Sequence of chain 3.F:
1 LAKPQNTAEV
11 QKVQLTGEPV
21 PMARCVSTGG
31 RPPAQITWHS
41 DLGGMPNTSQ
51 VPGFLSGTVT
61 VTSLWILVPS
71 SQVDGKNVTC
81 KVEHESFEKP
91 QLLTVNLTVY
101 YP

This protein binds this small molecule.
Small molecule (SMILES): CC(=O)N[C@H]1[C@H](O[C@H]2[C@H](O)[C@@H](NC(C)=O)CO[C@@H]2CO)O[C@H](CO)[C@@H](O[C@@H]2O[C@H](CO)[C@@H](O)[C@H](O)[C@@H]2O)[C@@H]1O

Binding-site contacts:
Ligand atom O7 contacts residue ASN77 of chain 3.F at 3.4 Å (h-bond).
Ligand atom C7 contacts residue NAG1 of chain 3.K at 4.3 Å.
Ligand atom N2 contacts residue ASN96 of chain 3.F at 3.1 Å (h-bond).
Ligand atom C1 contacts residue GLY75 of chain 3.F at 3.9 Å.
Ligand atom C3 contacts residue ASN96 of chain 3.F at 3.8 Å.
Ligand atom C2 contacts residue GLY75 of chain 3.F at 3.8 Å.
Ligand atom O5 contacts residue ASN96 of chain 3.F at 2.2 Å (h-bond).
Ligand atom C7 contacts residue ASN77 of chain 3.F at 3.8 Å.
Ligand atom C7 contacts residue ASN96 of chain 3.F at 3.5 Å.
Ligand atom C1 contacts residue ASN96 of chain 3.F at 1.4 Å.
Ligand atom C5 contacts residue ASN96 of chain 3.F at 3.5 Å.
Ligand atom C8 contacts residue GLY75 of chain 3.F at 2.5 Å.
Ligand atom C2 contacts residue ASN96 of chain 3.F at 2.6 Å.
Ligand atom C3 contacts residue GLY75 of chain 3.F at 4.4 Å.
Ligand atom C8 contacts residue ASN77 of chain 3.F at 3.7 Å.
Ligand atom C8 contacts residue LYS76 of chain 3.F at 4.0 Å.
Ligand atom C7 contacts residue GLY75 of chain 3.F at 2.9 Å.
Ligand atom O7 contacts residue NAG1 of chain 3.K at 3.4 Å.
Ligand atom C4 contacts residue ASN96 of chain 3.F at 4.2 Å.
Ligand atom O7 contacts residue ASN96 of chain 3.F at 3.4 Å (h-bond).
Ligand atom C8 contacts residue NAG1 of chain 3.K at 4.3 Å.
Ligand atom N2 contacts residue GLY75 of chain 3.F at 2.6 Å (h-bond).
Ligand atom O7 contacts residue GLY75 of chain 3.F at 4.0 Å.